A protein and the small-molecule ligand that binds it are described below.
Small molecule (SMILES): OC[C@H]1O[C@@H](O[C@H]2[C@H](O)[C@H](O)[C@H](O[C@H]3[C@H](O)[C@H](O)[C@H](O)O[C@@H]3CO)O[C@@H]2CO)[C@@H](O)[C@@H](O)[C@@H]1O

Binding-site contacts:
Ligand atom O1 contacts residue GLU249 of chain 1.A at 3.2 Å (salt-bridge).
Ligand atom O3 contacts residue TRP181 of chain 1.A at 3.5 Å.
Ligand atom O3 contacts residue GLN272 of chain 1.A at 3.0 Å (h-bond).
Ligand atom O2 contacts residue GLN272 of chain 1.A at 2.8 Å (h-bond).
Ligand atom C2 contacts residue ASP303 of chain 1.A at 3.4 Å.
Ligand atom O2 contacts residue TYR304 of chain 1.A at 3.6 Å.
Ligand atom C6 contacts residue ASN28 of chain 1.A at 3.7 Å.
Ligand atom C6 contacts residue TRP181 of chain 1.A at 3.7 Å (hydrophobic).
Ligand atom C5 contacts residue ASN28 of chain 1.A at 3.6 Å.
Ligand atom O4 contacts residue ASP303 of chain 1.A at 3.7 Å.
Ligand atom O4 contacts residue ASN28 of chain 1.A at 3.6 Å.
Ligand atom C4 contacts residue ASN28 of chain 1.A at 3.7 Å.
Ligand atom O2 contacts residue TRP248 of chain 1.A at 2.9 Å (h-bond).
Ligand atom O1 contacts residue LYS252 of chain 1.A at 3.1 Å (salt-bridge).
Ligand atom C3 contacts residue GLY302 of chain 1.A at 3.6 Å.
Ligand atom O5 contacts residue THR30 of chain 1.A at 3.7 Å.
Ligand atom O3 contacts residue ARG29 of chain 1.A at 3.6 Å.
Ligand atom C3 contacts residue ASP303 of chain 1.A at 3.7 Å.
Ligand atom C1 contacts residue ASN28 of chain 1.A at 3.6 Å.
Ligand atom C6 contacts residue ASP303 of chain 1.A at 3.0 Å.
Ligand atom O3 contacts residue ASP303 of chain 1.A at 3.6 Å.
Ligand atom O5 contacts residue TRP248 of chain 1.A at 3.3 Å (h-bond).
Ligand atom C2 contacts residue GLN272 of chain 1.A at 3.6 Å.
Ligand atom O2 contacts residue LYS252 of chain 1.A at 2.9 Å (salt-bridge).
Ligand atom C2 contacts residue LYS252 of chain 1.A at 3.7 Å.
Ligand atom C3 contacts residue TRP181 of chain 1.A at 3.6 Å (hydrophobic).
Ligand atom C2 contacts residue TRP181 of chain 1.A at 3.6 Å (hydrophobic).
Ligand atom O6 contacts residue ASN28 of chain 1.A at 2.8 Å (h-bond).
Ligand atom O5 contacts residue ASN28 of chain 1.A at 2.9 Å (h-bond).
Ligand atom O2 contacts residue ASN28 of chain 1.A at 3.1 Å (h-bond).
Ligand atom O3 contacts residue TRP268 of chain 1.A at 3.7 Å.
Ligand atom C2 contacts residue ASP31 of chain 1.A at 3.6 Å.
Ligand atom C1 contacts residue THR30 of chain 1.A at 3.5 Å.
Ligand atom O6 contacts residue ASP303 of chain 1.A at 2.7 Å (salt-bridge).
Ligand atom O6 contacts residue SER64 of chain 1.A at 3.4 Å (h-bond).
Ligand atom O1 contacts residue ASP31 of chain 1.A at 3.4 Å.
Ligand atom O3 contacts residue GLY302 of chain 1.A at 2.7 Å (h-bond).
Ligand atom C6 contacts residue TRP268 of chain 1.A at 3.7 Å (hydrophobic).
Ligand atom C1 contacts residue ASP303 of chain 1.A at 3.3 Å.
Ligand atom O2 contacts residue GLN188 of chain 1.A at 2.9 Å (h-bond).

Sequence of chain 1.A:
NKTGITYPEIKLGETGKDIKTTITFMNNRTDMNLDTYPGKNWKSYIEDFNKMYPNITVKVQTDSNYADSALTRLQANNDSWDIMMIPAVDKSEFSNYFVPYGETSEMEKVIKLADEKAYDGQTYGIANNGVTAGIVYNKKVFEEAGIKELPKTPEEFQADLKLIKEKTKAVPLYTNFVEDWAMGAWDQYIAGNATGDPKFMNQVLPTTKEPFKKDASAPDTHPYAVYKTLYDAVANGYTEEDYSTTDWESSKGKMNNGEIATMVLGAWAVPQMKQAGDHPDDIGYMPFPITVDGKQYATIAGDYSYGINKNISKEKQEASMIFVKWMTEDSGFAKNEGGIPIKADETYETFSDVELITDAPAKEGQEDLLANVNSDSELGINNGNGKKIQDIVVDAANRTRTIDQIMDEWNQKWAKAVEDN